Sequence of chain 1.A:
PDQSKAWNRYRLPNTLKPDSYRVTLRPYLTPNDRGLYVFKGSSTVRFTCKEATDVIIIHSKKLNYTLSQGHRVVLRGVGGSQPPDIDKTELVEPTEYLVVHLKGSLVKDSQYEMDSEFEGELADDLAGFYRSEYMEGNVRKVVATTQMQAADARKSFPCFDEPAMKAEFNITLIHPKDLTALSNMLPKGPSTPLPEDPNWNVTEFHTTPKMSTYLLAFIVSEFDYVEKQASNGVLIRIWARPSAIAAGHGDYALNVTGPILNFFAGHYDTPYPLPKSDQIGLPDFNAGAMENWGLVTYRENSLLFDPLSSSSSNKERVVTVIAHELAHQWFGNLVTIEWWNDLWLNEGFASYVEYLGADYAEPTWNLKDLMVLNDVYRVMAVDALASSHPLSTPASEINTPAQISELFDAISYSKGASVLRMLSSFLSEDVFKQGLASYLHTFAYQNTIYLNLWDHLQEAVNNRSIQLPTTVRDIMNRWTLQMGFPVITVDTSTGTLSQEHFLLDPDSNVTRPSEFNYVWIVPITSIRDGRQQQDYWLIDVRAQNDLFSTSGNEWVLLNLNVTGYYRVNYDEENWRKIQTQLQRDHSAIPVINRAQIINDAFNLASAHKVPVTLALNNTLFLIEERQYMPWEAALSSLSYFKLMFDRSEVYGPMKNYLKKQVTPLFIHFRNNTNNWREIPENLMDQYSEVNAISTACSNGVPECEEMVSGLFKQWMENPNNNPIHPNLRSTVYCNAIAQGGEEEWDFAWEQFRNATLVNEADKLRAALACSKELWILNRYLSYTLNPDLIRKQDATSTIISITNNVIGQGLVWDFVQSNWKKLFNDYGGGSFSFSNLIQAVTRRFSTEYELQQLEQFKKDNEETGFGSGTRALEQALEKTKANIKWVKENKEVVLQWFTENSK

A small-molecule ligand and the protein it binds are described below.
Small molecule (SMILES): CC(=O)N[C@@H]1[C@@H](O)[C@H](O)[C@@H](CO)O[C@H]1O

Binding-site contacts:
Ligand atom C1 contacts residue ASN64 of chain 1.A at 1.4 Å.
Ligand atom C4 contacts residue ASN64 of chain 1.A at 4.2 Å.
Ligand atom C2 contacts residue ASN64 of chain 1.A at 2.4 Å.
Ligand atom O7 contacts residue GLU119 of chain 1.A at 3.8 Å.
Ligand atom C5 contacts residue ASN64 of chain 1.A at 3.6 Å.
Ligand atom O3 contacts residue LEU36 of chain 1.A at 4.0 Å.
Ligand atom C7 contacts residue ASN64 of chain 1.A at 3.6 Å.
Ligand atom O7 contacts residue ASN64 of chain 1.A at 3.8 Å.
Ligand atom C8 contacts residue GLU121 of chain 1.A at 3.5 Å.
Ligand atom N2 contacts residue ASN64 of chain 1.A at 3.0 Å (h-bond).
Ligand atom C8 contacts residue VAL38 of chain 1.A at 3.9 Å (hydrophobic).
Ligand atom C7 contacts residue GLU119 of chain 1.A at 4.4 Å.
Ligand atom C3 contacts residue ASN64 of chain 1.A at 3.8 Å.
Ligand atom C8 contacts residue GLY120 of chain 1.A at 3.4 Å.
Ligand atom C8 contacts residue GLU119 of chain 1.A at 4.1 Å.
Ligand atom O5 contacts residue ASN64 of chain 1.A at 2.3 Å (h-bond).